Binding-site contacts:
Ligand atom CE2 contacts residue PHE291 of chain 1.B at 4.2 Å (hydrophobic).
Ligand atom CZ contacts residue PHE287 of chain 1.B at 4.5 Å (hydrophobic).
Ligand atom CZ contacts residue ALA273 of chain 1.B at 4.1 Å (hydrophobic).
Ligand atom CE1 contacts residue PHE291 of chain 1.B at 4.3 Å (hydrophobic).
Ligand atom CE2 contacts residue ASP272 of chain 1.B at 3.5 Å.
Ligand atom CA contacts residue TRP99 of chain 1.B at 3.7 Å (hydrophobic).
Ligand atom C1 contacts residue ILE132 of chain 1.B at 3.5 Å (hydrophobic).
Ligand atom C contacts residue HIS295 of chain 1.B at 4.2 Å.
Ligand atom CE2 contacts residue HIS243 of chain 1.B at 4.4 Å.
Ligand atom CG contacts residue CYS136 of chain 1.B at 3.9 Å (hydrophobic).
Ligand atom O1 contacts residue ILE132 of chain 1.B at 4.2 Å.
Ligand atom O contacts residue PHE291 of chain 1.B at 4.0 Å.
Ligand atom CD1 contacts residue PHE287 of chain 1.B at 3.9 Å (hydrophobic).
Ligand atom CB contacts residue CYS136 of chain 1.B at 3.2 Å (hydrophobic).
Ligand atom O1 contacts residue CYS136 of chain 1.B at 2.6 Å (h-bond).
Ligand atom O3 contacts residue MET240 of chain 1.B at 3.7 Å.
Ligand atom O3 contacts residue FE1 of chain 1.N at 3.3 Å.
Ligand atom O contacts residue HIS295 of chain 1.B at 3.1 Å (h-bond).
Ligand atom CD2 contacts residue HIS243 of chain 1.B at 4.3 Å.
Ligand atom CE1 contacts residue PHE287 of chain 1.B at 3.5 Å (hydrophobic).
Ligand atom OA contacts residue ILE132 of chain 1.B at 4.4 Å.
Ligand atom CD1 contacts residue TRP99 of chain 1.B at 4.2 Å (hydrophobic).
Ligand atom CE1 contacts residue ILE139 of chain 1.B at 4.3 Å (hydrophobic).
Ligand atom CZ contacts residue MET240 of chain 1.B at 4.4 Å (hydrophobic).
Ligand atom CB contacts residue TRP99 of chain 1.B at 3.9 Å (hydrophobic).
Ligand atom O contacts residue FE1 of chain 1.N at 2.0 Å.
Ligand atom C1 contacts residue CYS136 of chain 1.B at 3.3 Å (hydrophobic).
Ligand atom C contacts residue FE1 of chain 1.N at 3.0 Å.
Ligand atom O3 contacts residue HIS243 of chain 1.B at 3.8 Å.
Ligand atom CZ contacts residue PHE291 of chain 1.B at 4.2 Å (hydrophobic).
Ligand atom CD1 contacts residue CYS136 of chain 1.B at 4.3 Å (hydrophobic).
Ligand atom CD2 contacts residue PHE291 of chain 1.B at 4.5 Å (hydrophobic).
Ligand atom CD1 contacts residue ILE139 of chain 1.B at 4.5 Å (hydrophobic).
Ligand atom C contacts residue HIS243 of chain 1.B at 4.0 Å.
Ligand atom O contacts residue HIS243 of chain 1.B at 3.2 Å (h-bond).
Ligand atom OA contacts residue TRP99 of chain 1.B at 3.2 Å (h-bond).
Ligand atom CD2 contacts residue MET240 of chain 1.B at 3.4 Å (hydrophobic).
Ligand atom CA contacts residue FE1 of chain 1.N at 4.2 Å.
Ligand atom CZ contacts residue ASP272 of chain 1.B at 4.2 Å.
Ligand atom CE2 contacts residue MET240 of chain 1.B at 3.6 Å (hydrophobic).

This small molecule binds to this protein.
Small molecule (SMILES): CO[C@H](c1ccccc1)[C@@H](O)C(=O)O

Sequence of chain 1.B:
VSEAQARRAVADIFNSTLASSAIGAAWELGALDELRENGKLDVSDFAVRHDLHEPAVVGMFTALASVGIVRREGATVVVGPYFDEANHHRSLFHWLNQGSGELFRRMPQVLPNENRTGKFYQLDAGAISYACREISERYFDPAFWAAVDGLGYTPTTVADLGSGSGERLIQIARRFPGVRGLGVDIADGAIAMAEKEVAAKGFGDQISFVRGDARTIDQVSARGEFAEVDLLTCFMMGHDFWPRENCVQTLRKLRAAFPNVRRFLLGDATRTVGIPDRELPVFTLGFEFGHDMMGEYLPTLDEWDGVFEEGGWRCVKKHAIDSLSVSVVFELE